Binding-site contacts:
Ligand atom CD1 contacts residue ASN1072 of chain 3.PA at 4.0 Å.
Ligand atom SD contacts residue ASN1072 of chain 3.PA at 3.7 Å.
Ligand atom O contacts residue GLN1063 of chain 3.PA at 2.9 Å (h-bond).
Ligand atom CD1 contacts residue ALA1120 of chain 3.PA at 4.3 Å (hydrophobic).
Ligand atom CA contacts residue HIS1126 of chain 3.PA at 4.3 Å.
Ligand atom CG contacts residue HIS1126 of chain 3.PA at 4.3 Å.
Ligand atom C contacts residue GLN1063 of chain 3.PA at 3.9 Å.
Ligand atom CZ contacts residue ASN1072 of chain 3.PA at 3.5 Å.
Ligand atom CD1 contacts residue ASN1122 of chain 3.PA at 4.3 Å.
Ligand atom OH contacts residue GLN1063 of chain 3.PA at 3.7 Å.
Ligand atom CG contacts residue THR1121 of chain 3.PA at 3.3 Å.
Ligand atom CD1 contacts residue PHE1125 of chain 3.PA at 3.6 Å (hydrophobic).
Ligand atom CG contacts residue ALA1120 of chain 3.PA at 4.4 Å (hydrophobic).
Ligand atom C contacts residue HIS1126 of chain 3.PA at 4.0 Å.
Ligand atom CG2 contacts residue GLN1063 of chain 3.PA at 3.3 Å.
Ligand atom CE2 contacts residue ASN1072 of chain 3.PA at 4.4 Å.
Ligand atom CD2 contacts residue ALA1120 of chain 3.PA at 3.5 Å (hydrophobic).
Ligand atom CE1 contacts residue THR1121 of chain 3.PA at 3.9 Å.
Ligand atom CD2 contacts residue GLN1063 of chain 3.PA at 3.6 Å.
Ligand atom O contacts residue THR1121 of chain 3.PA at 4.0 Å.
Ligand atom CG contacts residue GLN1063 of chain 3.PA at 4.3 Å.
Ligand atom CB contacts residue THR1121 of chain 3.PA at 3.3 Å.
Ligand atom CD1 contacts residue THR1121 of chain 3.PA at 3.0 Å.
Ligand atom CD2 contacts residue LEU1129 of chain 3.PA at 4.2 Å (hydrophobic).
Ligand atom C contacts residue VAL1202 of chain 3.PA at 4.2 Å (hydrophobic).
Ligand atom CD2 contacts residue PHE1125 of chain 3.PA at 4.2 Å (hydrophobic).
Ligand atom CE1 contacts residue ASN1072 of chain 3.PA at 3.3 Å.
Ligand atom CD1 contacts residue GLN1063 of chain 3.PA at 3.8 Å.
Ligand atom OH contacts residue ASN1072 of chain 3.PA at 3.1 Å (h-bond).
Ligand atom CD2 contacts residue THR1121 of chain 3.PA at 4.3 Å.
Ligand atom OH contacts residue HIS1068 of chain 3.PA at 3.8 Å.
Ligand atom CE2 contacts residue GLN1063 of chain 3.PA at 3.3 Å.
Ligand atom CD2 contacts residue THR1121 of chain 3.PA at 4.0 Å.
Ligand atom O contacts residue HIS1126 of chain 3.PA at 3.3 Å (h-bond).
Ligand atom CZ contacts residue GLN1063 of chain 3.PA at 4.1 Å.
Ligand atom CA contacts residue GLN1063 of chain 3.PA at 4.3 Å.
Ligand atom CB contacts residue GLN1063 of chain 3.PA at 4.5 Å.
Ligand atom CD2 contacts residue HIS1126 of chain 3.PA at 3.4 Å.
Ligand atom O contacts residue VAL1202 of chain 3.PA at 3.2 Å.
Ligand atom CG contacts residue ASN1072 of chain 3.PA at 4.2 Å.

The protein below binds the small molecule below.
Small molecule (SMILES): CC[C@H](C)[C@H](N)C(=O)N[C@@H](CC(C)C)C(=O)N1CCC[C@H]1C(=O)N[C@@H](CCSC)C(=O)N[C@@H](Cc1ccc(O)cc1)C(=O)N[C@@H](CCCCN)C(=O)N[C@@H](CC(C)C)C(=O)N[C@@H](CO)C(=O)N1CCC[C@H]1C=O

Sequence of chain 3.PA:
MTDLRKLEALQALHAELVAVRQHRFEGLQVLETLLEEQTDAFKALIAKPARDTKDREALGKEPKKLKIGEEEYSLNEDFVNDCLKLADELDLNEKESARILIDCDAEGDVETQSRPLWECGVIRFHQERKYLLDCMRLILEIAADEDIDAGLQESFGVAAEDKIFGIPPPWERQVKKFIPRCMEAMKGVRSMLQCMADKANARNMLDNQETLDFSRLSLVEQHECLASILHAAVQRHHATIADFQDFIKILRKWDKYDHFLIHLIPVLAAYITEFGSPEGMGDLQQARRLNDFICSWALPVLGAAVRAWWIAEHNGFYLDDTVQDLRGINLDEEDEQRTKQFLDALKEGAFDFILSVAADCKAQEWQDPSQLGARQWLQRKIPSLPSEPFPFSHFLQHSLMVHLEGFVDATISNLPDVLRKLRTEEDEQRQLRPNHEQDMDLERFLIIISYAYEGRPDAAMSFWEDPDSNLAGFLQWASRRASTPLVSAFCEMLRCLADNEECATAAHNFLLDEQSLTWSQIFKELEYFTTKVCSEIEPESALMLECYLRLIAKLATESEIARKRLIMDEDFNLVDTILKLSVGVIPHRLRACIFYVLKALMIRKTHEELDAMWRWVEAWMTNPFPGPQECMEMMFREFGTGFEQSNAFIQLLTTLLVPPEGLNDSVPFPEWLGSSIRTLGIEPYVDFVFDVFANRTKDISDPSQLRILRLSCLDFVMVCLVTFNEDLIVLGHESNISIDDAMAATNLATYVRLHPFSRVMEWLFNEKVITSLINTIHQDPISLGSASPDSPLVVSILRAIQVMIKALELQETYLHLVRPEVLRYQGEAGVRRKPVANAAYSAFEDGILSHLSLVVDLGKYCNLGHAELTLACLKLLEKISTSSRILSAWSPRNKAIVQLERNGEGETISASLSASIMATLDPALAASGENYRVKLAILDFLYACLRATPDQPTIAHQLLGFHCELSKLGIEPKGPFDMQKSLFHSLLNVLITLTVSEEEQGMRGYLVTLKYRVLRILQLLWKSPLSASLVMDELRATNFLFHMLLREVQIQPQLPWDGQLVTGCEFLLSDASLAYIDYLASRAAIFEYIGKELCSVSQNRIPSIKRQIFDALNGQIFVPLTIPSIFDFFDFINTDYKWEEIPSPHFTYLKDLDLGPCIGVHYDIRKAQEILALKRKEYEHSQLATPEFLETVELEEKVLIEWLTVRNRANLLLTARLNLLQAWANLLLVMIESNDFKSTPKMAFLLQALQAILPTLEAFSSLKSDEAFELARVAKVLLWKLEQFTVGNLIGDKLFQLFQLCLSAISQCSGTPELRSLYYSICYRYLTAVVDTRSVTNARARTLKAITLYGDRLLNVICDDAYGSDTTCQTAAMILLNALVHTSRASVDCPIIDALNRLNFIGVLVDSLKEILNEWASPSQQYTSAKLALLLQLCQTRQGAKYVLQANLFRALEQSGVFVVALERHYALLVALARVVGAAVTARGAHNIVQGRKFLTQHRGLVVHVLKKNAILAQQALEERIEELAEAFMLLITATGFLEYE